The small molecule below binds the protein below.
Small molecule (SMILES): CC(=O)N[C@@H]1[C@@H](O)[C@H](O)[C@@H](CO)O[C@H]1O

Binding-site contacts:
Ligand atom C1 contacts residue ASN120 of chain 1.C at 1.4 Å.
Ligand atom C2 contacts residue THR122 of chain 1.C at 4.4 Å.
Ligand atom C5 contacts residue THR122 of chain 1.C at 3.3 Å.
Ligand atom C8 contacts residue ASN120 of chain 1.C at 4.1 Å.
Ligand atom O5 contacts residue ASN120 of chain 1.C at 2.3 Å (h-bond).
Ligand atom C7 contacts residue ASN120 of chain 1.C at 3.9 Å.
Ligand atom C4 contacts residue ASN120 of chain 1.C at 4.2 Å.
Ligand atom N2 contacts residue ASN120 of chain 1.C at 3.0 Å (h-bond).
Ligand atom C3 contacts residue ASN120 of chain 1.C at 3.8 Å.
Ligand atom C6 contacts residue THR122 of chain 1.C at 3.8 Å.
Ligand atom N2 contacts residue THR122 of chain 1.C at 4.3 Å.
Ligand atom C5 contacts residue ASN120 of chain 1.C at 3.6 Å.
Ligand atom O6 contacts residue THR122 of chain 1.C at 4.1 Å.
Ligand atom O5 contacts residue THR122 of chain 1.C at 3.5 Å (h-bond).
Ligand atom C1 contacts residue THR122 of chain 1.C at 3.5 Å.
Ligand atom C2 contacts residue ASN120 of chain 1.C at 2.5 Å.

Sequence of chain 1.C:
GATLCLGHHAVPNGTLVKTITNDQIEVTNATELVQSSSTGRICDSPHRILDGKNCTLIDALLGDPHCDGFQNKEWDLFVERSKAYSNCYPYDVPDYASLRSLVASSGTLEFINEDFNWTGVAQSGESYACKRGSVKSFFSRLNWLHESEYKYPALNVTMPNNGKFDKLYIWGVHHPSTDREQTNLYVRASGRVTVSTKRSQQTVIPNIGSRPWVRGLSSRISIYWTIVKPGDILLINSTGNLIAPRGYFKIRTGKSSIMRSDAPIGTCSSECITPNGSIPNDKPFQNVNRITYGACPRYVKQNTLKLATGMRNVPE